Binding-site contacts:
Ligand atom C6 contacts residue MET186 of chain 1.D at 3.9 Å (hydrophobic).
Ligand atom C1 contacts residue MET186 of chain 1.D at 3.8 Å (hydrophobic).
Ligand atom C10 contacts residue NDP1 of chain 1.U at 3.3 Å.
Ligand atom C18 contacts residue TYR183 of chain 1.D at 3.5 Å (hydrophobic).
Ligand atom C13 contacts residue ILE233 of chain 1.D at 3.8 Å (hydrophobic).
Ligand atom O contacts residue PHE230 of chain 1.D at 3.3 Å.
Ligand atom C8 contacts residue NDP1 of chain 1.U at 3.6 Å.
Ligand atom C2 contacts residue MET186 of chain 1.D at 3.9 Å (hydrophobic).
Ligand atom C15 contacts residue ILE233 of chain 1.D at 3.9 Å (hydrophobic).
Ligand atom C14 contacts residue TYR173 of chain 1.D at 4.0 Å (hydrophobic).
Ligand atom N1 contacts residue SER223 of chain 1.D at 3.9 Å.
Ligand atom C18 contacts residue NDP1 of chain 1.U at 3.6 Å.
Ligand atom C14 contacts residue ILE233 of chain 1.D at 3.6 Å (hydrophobic).
Ligand atom S contacts residue TYR183 of chain 1.D at 3.9 Å.
Ligand atom C4 contacts residue LEU128 of chain 1.D at 3.6 Å (hydrophobic).
Ligand atom C9 contacts residue NDP1 of chain 1.U at 3.4 Å.
Ligand atom C17 contacts residue TYR183 of chain 1.D at 3.4 Å (hydrophobic).
Ligand atom C7 contacts residue NDP1 of chain 1.U at 3.5 Å.
Ligand atom C16 contacts residue TYR183 of chain 1.D at 3.9 Å (hydrophobic).
Ligand atom C14 contacts residue VAL180 of chain 1.D at 3.8 Å (hydrophobic).
Ligand atom N contacts residue ALA123 of chain 1.D at 3.5 Å (h-bond).
Ligand atom C17 contacts residue NDP1 of chain 1.U at 3.6 Å.
Ligand atom O1 contacts residue NDP1 of chain 1.U at 2.9 Å (h-bond).
Ligand atom C contacts residue ALA121 of chain 1.D at 3.5 Å (hydrophobic).
Ligand atom O1 contacts residue TYR183 of chain 1.D at 2.7 Å (h-bond).
Ligand atom O contacts residue NDP1 of chain 1.U at 3.4 Å (h-bond).
Ligand atom N1 contacts residue NDP1 of chain 1.U at 3.8 Å.
Ligand atom C contacts residue SER223 of chain 1.D at 3.5 Å.
Ligand atom C1 contacts residue SER223 of chain 1.D at 3.7 Å.
Ligand atom C3 contacts residue MET125 of chain 1.D at 3.8 Å (hydrophobic).
Ligand atom C8 contacts residue SER223 of chain 1.D at 3.5 Å.
Ligand atom C7 contacts residue SER223 of chain 1.D at 3.3 Å.
Ligand atom C3 contacts residue ALA123 of chain 1.D at 3.8 Å (hydrophobic).
Ligand atom N contacts residue PHE122 of chain 1.D at 3.6 Å.
Ligand atom C12 contacts residue TYR173 of chain 1.D at 3.5 Å (hydrophobic).
Ligand atom C11 contacts residue TYR173 of chain 1.D at 3.6 Å (hydrophobic).
Ligand atom C15 contacts residue GLN181 of chain 1.D at 3.5 Å.
Ligand atom C6 contacts residue SER223 of chain 1.D at 3.7 Å.
Ligand atom C4 contacts residue MET125 of chain 1.D at 3.8 Å (hydrophobic).
Ligand atom C2 contacts residue ALA123 of chain 1.D at 3.9 Å (hydrophobic).

This protein binds this small molecule.
Small molecule (SMILES): Cc1c(N)cccc1Cn1ccc(OCCc2cccs2)cc1=O

Sequence of chain 1.D:
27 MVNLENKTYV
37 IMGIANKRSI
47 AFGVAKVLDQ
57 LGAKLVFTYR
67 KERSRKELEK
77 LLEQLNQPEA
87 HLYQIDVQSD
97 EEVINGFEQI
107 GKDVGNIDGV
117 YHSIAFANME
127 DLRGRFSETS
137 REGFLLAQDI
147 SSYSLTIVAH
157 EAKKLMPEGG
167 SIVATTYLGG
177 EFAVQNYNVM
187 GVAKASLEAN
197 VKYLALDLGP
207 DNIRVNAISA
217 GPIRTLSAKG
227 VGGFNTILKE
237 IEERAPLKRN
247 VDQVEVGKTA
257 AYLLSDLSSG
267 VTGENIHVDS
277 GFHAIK